Sequence of chain 1.F:
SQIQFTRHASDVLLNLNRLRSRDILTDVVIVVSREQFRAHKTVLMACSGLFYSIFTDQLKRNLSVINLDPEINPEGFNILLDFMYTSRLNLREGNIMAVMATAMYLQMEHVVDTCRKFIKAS

Sequence of chain 1.E:
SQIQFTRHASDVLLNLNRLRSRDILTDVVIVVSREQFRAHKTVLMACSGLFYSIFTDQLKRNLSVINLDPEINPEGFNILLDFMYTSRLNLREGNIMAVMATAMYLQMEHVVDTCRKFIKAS

A small-molecule ligand and the protein it binds are described below.
Small molecule (SMILES): Cc1cc(-c2cn(CC(=O)Nc3cc(N4CCOCC4)ncc3Cl)c3nc(-c4cnn(C)c4)n(C)c(=O)c23)cc(C#N)c1O

Binding-site contacts:
Ligand atom C42 contacts residue CYS51 of chain 1.F at 3.2 Å (hydrophobic).
Ligand atom C01 contacts residue GLU113 of chain 1.F at 3.6 Å.
Ligand atom N44 contacts residue MET112 of chain 1.F at 3.6 Å.
Ligand atom N44 contacts residue HIS114 of chain 1.F at 3.4 Å.
Ligand atom N27 contacts residue GLY53 of chain 1.F at 3.2 Å.
Ligand atom C17 contacts residue ARG22 of chain 1.E at 3.3 Å.
Ligand atom N12 contacts residue MET49 of chain 1.F at 3.0 Å (h-bond).
Ligand atom C09 contacts residue MET49 of chain 1.F at 3.2 Å (hydrophobic).
Ligand atom C28 contacts residue GLN111 of chain 1.F at 3.5 Å.
Ligand atom C18 contacts residue TYR56 of chain 1.F at 3.4 Å (hydrophobic).
Ligand atom C38 contacts residue HIS12 of chain 1.E at 3.2 Å.
Ligand atom C07 contacts residue SER52 of chain 1.F at 3.2 Å.
Ligand atom O04 contacts residue GLN111 of chain 1.F at 3.5 Å (h-bond).
Ligand atom C39 contacts residue HIS12 of chain 1.E at 3.6 Å.
Ligand atom C03 contacts residue GLN111 of chain 1.F at 3.1 Å.
Ligand atom C35 contacts residue CYS51 of chain 1.F at 3.2 Å (hydrophobic).
Ligand atom C36 contacts residue CYS51 of chain 1.F at 3.6 Å (hydrophobic).
Ligand atom C17 contacts residue ASN19 of chain 1.E at 3.5 Å.
Ligand atom C36 contacts residue ALA50 of chain 1.F at 3.3 Å (hydrophobic).
Ligand atom O04 contacts residue GLU113 of chain 1.F at 3.0 Å (salt-bridge).
Ligand atom N02 contacts residue GLN111 of chain 1.F at 3.0 Å (h-bond).
Ligand atom O40 contacts residue HIS12 of chain 1.E at 2.6 Å (h-bond).
Ligand atom N16 contacts residue ARG22 of chain 1.E at 3.0 Å.
Ligand atom C10 contacts residue MET49 of chain 1.F at 3.6 Å (hydrophobic).
Ligand atom N08 contacts residue SER52 of chain 1.F at 3.5 Å (h-bond).
Ligand atom C09 contacts residue SER52 of chain 1.F at 3.4 Å.
Ligand atom C06 contacts residue CYS51 of chain 1.F at 3.4 Å (hydrophobic).
Ligand atom O40 contacts residue PHE87 of chain 1.F at 3.6 Å.
Ligand atom C07 contacts residue ALA50 of chain 1.F at 3.3 Å (hydrophobic).
Ligand atom C01 contacts residue GLN111 of chain 1.F at 3.5 Å.
Ligand atom O04 contacts residue MET112 of chain 1.F at 3.6 Å.
Ligand atom CL19 contacts residue TYR56 of chain 1.F at 3.6 Å.
Ligand atom C07 contacts residue CYS51 of chain 1.F at 3.2 Å (hydrophobic).
Ligand atom C26 contacts residue GLY53 of chain 1.F at 3.4 Å.
Ligand atom CL19 contacts residue MET49 of chain 1.F at 3.3 Å.
Ligand atom N12 contacts residue TYR56 of chain 1.F at 3.1 Å.
Ligand atom N44 contacts residue VAL115 of chain 1.F at 3.0 Å (h-bond).
Ligand atom CL19 contacts residue ALA50 of chain 1.F at 3.6 Å.
Ligand atom C18 contacts residue ASN19 of chain 1.E at 3.7 Å.
Ligand atom C13 contacts residue TYR56 of chain 1.F at 3.4 Å (hydrophobic).